Binding-site contacts:
Ligand atom O4' contacts residue ASN32 of chain 1.A at 3.4 Å (h-bond).
Ligand atom N3 contacts residue ASP99 of chain 1.A at 2.8 Å (salt-bridge).
Ligand atom N3 contacts residue ARG68 of chain 1.A at 3.4 Å (salt-bridge).
Ligand atom O6 contacts residue GLU105 of chain 1.A at 3.3 Å (salt-bridge).
Ligand atom O6 contacts residue ARG57 of chain 1.A at 3.1 Å (salt-bridge).
Ligand atom O4 contacts residue ASP99 of chain 1.A at 3.4 Å.
Ligand atom N7 contacts residue HIS109 of chain 1.A at 3.3 Å (h-bond).
Ligand atom C2 contacts residue ARG68 of chain 1.A at 3.4 Å.
Ligand atom O6 contacts residue LYS97 of chain 1.A at 3.1 Å (salt-bridge).
Ligand atom N2 contacts residue ILE70 of chain 1.A at 3.2 Å.
Ligand atom O2 contacts residue ARG68 of chain 1.A at 3.0 Å (salt-bridge).
Ligand atom C5 contacts residue ARG57 of chain 1.A at 3.2 Å.
Ligand atom C2' contacts residue ARG57 of chain 1.A at 3.1 Å.
Ligand atom O6 contacts residue TRP27 of chain 1.A at 3.3 Å.
Ligand atom C4 contacts residue TRP27 of chain 1.A at 3.2 Å (hydrophobic).
Ligand atom N7 contacts residue LYS25 of chain 1.A at 2.9 Å (salt-bridge).
Ligand atom O4 contacts residue TYR28 of chain 1.A at 2.9 Å (h-bond).
Ligand atom N7 contacts residue PHE47 of chain 1.A at 3.3 Å.
Ligand atom OP2 contacts residue SER55 of chain 1.A at 2.9 Å (h-bond).
Ligand atom O4 contacts residue TRP27 of chain 1.A at 3.2 Å.
Ligand atom N6 contacts residue ASP99 of chain 1.A at 3.3 Å (salt-bridge).
Ligand atom C6 contacts residue ARG68 of chain 1.A at 3.3 Å.
Ligand atom O6 contacts residue GLY110 of chain 1.A at 3.4 Å (h-bond).
Ligand atom O6 contacts residue HIS109 of chain 1.A at 2.9 Å (h-bond).
Ligand atom OP2 contacts residue SER56 of chain 1.A at 2.8 Å (h-bond).
Ligand atom N2 contacts residue ASP73 of chain 1.A at 2.8 Å (salt-bridge).
Ligand atom N1 contacts residue ASP73 of chain 1.A at 2.8 Å (salt-bridge).
Ligand atom C6 contacts residue TRP72 of chain 1.A at 3.4 Å (hydrophobic).
Ligand atom O4 contacts residue HIS100 of chain 1.A at 2.9 Å (h-bond).
Ligand atom C6 contacts residue TRP27 of chain 1.A at 3.4 Å (hydrophobic).
Ligand atom C6 contacts residue ARG57 of chain 1.A at 3.4 Å.
Ligand atom N1 contacts residue TRP27 of chain 1.A at 3.3 Å (h-bond).
Ligand atom N6 contacts residue HIS100 of chain 1.A at 3.2 Å (h-bond).
Ligand atom N3 contacts residue TYR28 of chain 1.A at 2.9 Å (h-bond).
Ligand atom N2 contacts residue GLU105 of chain 1.A at 3.1 Å (salt-bridge).
Ligand atom C6 contacts residue HIS100 of chain 1.A at 3.1 Å.
Ligand atom OP1 contacts residue THR53 of chain 1.A at 3.0 Å (h-bond).
Ligand atom C4 contacts residue TYR28 of chain 1.A at 3.2 Å (hydrophobic).
Ligand atom N1 contacts residue GLU105 of chain 1.A at 2.7 Å (salt-bridge).
Ligand atom N1 contacts residue HIS100 of chain 1.A at 3.4 Å (h-bond).

Sequence of chain 1.A:
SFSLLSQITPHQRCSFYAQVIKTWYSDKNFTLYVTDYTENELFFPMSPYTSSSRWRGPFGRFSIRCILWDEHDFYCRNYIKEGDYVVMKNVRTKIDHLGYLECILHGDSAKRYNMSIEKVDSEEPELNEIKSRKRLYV

The small molecule below binds the protein below.
Small molecule (SMILES): Cc1cn([C@H]2C[C@H](O[P](=O)(O)OC[C@H]3O[C@@H](n4cnc5c(N)ncnc54)C[C@@H]3O[P](=O)(O)OC[C@H]3O[C@@H](n4ccc(N)nc4=O)C[C@@H]3O[P](=O)(O)OC[C@H]3O[C@@H](n4cnc5c(=O)nc(N)[nH]c54)C[C@@H]3O[P](=O)(O)OC[C@H]3O[C@@H](n4cnc5c(=O)nc(N)[nH]c54)C[C@@H]3O[P](=O)(O)OC[C@H]3O[C@@H](n4cc(C)c(=O)[nH]c4=O)C[C@@H]3O)[C@@H](CO[P](=O)(O)O[C@H]3C[C@H](n4cnc5c(N)ncnc54)O[C@@H]3CO[P](=O)(O)O[C@H]3C[C@H](n4cnc5c(=O)nc(N)[nH]c54)O[C@@H]3CO[P](=O)(O)O[C@H]3C[C@H](n4cnc5c(=O)nc(N)[nH]c54)O[C@@H]3CO)O2)c(=O)[nH]c1=O